Binding-site contacts:
Ligand atom C1 contacts residue ILE821 of chain 1.A at 3.6 Å (hydrophobic).
Ligand atom C3 contacts residue ILE821 of chain 1.A at 3.6 Å (hydrophobic).
Ligand atom N7 contacts residue VAL740 of chain 1.A at 3.1 Å (h-bond).
Ligand atom C10 contacts residue TRP670 of chain 1.A at 4.1 Å (hydrophobic).
Ligand atom N6 contacts residue VAL740 of chain 1.A at 3.9 Å.
Ligand atom N9 contacts residue ALA743 of chain 1.A at 4.0 Å.
Ligand atom N12 contacts residue ILE821 of chain 1.A at 4.2 Å.
Ligand atom C1 contacts residue TYR725 of chain 1.A at 3.9 Å (hydrophobic).
Ligand atom N9 contacts residue VAL740 of chain 1.A at 3.0 Å (h-bond).
Ligand atom C4 contacts residue GLU738 of chain 1.A at 3.4 Å.
Ligand atom N6 contacts residue GLU738 of chain 1.A at 3.8 Å.
Ligand atom C11 contacts residue MET811 of chain 1.A at 3.6 Å (hydrophobic).
Ligand atom C4 contacts residue PHE819 of chain 1.A at 3.8 Å (hydrophobic).
Ligand atom C8 contacts residue ILE739 of chain 1.A at 4.1 Å (hydrophobic).
Ligand atom C2 contacts residue ILE821 of chain 1.A at 3.7 Å (hydrophobic).
Ligand atom N6 contacts residue MET811 of chain 1.A at 3.8 Å.
Ligand atom N9 contacts residue MET811 of chain 1.A at 4.1 Å.
Ligand atom C11 contacts residue ILE689 of chain 1.A at 3.7 Å (hydrophobic).
Ligand atom C3 contacts residue TYR725 of chain 1.A at 3.9 Å (hydrophobic).
Ligand atom C2 contacts residue ILE737 of chain 1.A at 3.7 Å (hydrophobic).
Ligand atom N9 contacts residue ILE739 of chain 1.A at 3.6 Å.
Ligand atom N7 contacts residue ILE739 of chain 1.A at 3.9 Å.
Ligand atom C1 contacts residue ILE737 of chain 1.A at 3.8 Å (hydrophobic).
Ligand atom C8 contacts residue VAL740 of chain 1.A at 3.8 Å (hydrophobic).
Ligand atom C4 contacts residue ILE821 of chain 1.A at 4.2 Å (hydrophobic).
Ligand atom N12 contacts residue ILE689 of chain 1.A at 3.7 Å.
Ligand atom N12 contacts residue MET811 of chain 1.A at 4.1 Å.
Ligand atom N9 contacts residue TRP670 of chain 1.A at 3.7 Å.
Ligand atom C5 contacts residue TYR725 of chain 1.A at 3.6 Å (hydrophobic).
Ligand atom C3 contacts residue ILE737 of chain 1.A at 3.6 Å (hydrophobic).
Ligand atom C8 contacts residue TRP670 of chain 1.A at 4.2 Å (hydrophobic).
Ligand atom C8 contacts residue MET811 of chain 1.A at 3.8 Å (hydrophobic).
Ligand atom N7 contacts residue MET811 of chain 1.A at 4.0 Å.
Ligand atom C5 contacts residue PHE819 of chain 1.A at 3.4 Å (hydrophobic).
Ligand atom C10 contacts residue ILE689 of chain 1.A at 3.7 Å (hydrophobic).
Ligand atom C5 contacts residue VAL740 of chain 1.A at 3.2 Å (hydrophobic).
Ligand atom C5 contacts residue GLU738 of chain 1.A at 3.1 Å.
Ligand atom C3 contacts residue GLU738 of chain 1.A at 3.9 Å.
Ligand atom N7 contacts residue GLU738 of chain 1.A at 4.3 Å.
Ligand atom C10 contacts residue MET811 of chain 1.A at 3.7 Å (hydrophobic).

This small molecule binds to this protein.
Small molecule (SMILES): Cc1cc(C)n2nc(N)cc2n1

Sequence of chain 1.A:
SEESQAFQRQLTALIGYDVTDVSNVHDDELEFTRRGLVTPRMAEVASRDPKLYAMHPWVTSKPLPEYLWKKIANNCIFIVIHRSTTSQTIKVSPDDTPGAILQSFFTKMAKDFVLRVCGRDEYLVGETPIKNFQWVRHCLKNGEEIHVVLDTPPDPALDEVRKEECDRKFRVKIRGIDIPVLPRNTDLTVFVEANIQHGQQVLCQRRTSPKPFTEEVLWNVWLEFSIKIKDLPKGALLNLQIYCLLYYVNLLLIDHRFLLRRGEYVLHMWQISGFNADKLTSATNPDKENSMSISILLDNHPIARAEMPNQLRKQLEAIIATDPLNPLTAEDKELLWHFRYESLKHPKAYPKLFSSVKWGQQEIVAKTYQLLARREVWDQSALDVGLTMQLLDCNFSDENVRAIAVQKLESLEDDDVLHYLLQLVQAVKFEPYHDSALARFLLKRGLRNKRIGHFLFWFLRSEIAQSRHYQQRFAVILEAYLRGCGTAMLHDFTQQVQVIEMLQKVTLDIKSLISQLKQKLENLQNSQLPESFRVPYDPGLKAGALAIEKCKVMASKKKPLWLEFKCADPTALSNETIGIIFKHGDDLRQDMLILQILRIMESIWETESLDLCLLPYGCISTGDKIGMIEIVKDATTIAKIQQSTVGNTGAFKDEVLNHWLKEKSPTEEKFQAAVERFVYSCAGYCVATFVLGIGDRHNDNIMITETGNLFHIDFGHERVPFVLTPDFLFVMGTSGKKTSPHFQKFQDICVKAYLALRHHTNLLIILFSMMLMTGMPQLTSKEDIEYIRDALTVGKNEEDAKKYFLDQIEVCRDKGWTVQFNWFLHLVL